A small-molecule ligand and the protein it binds are described below.
Small molecule (SMILES): CC(=O)N[C@H]1[C@H](O[C@H]2[C@H](O)[C@@H](NC(C)=O)CO[C@@H]2CO[C@@H]2O[C@@H](C)[C@@H](O)[C@@H](O)[C@@H]2O)O[C@H](CO)[C@@H](O[C@@H]2O[C@H](CO)[C@@H](O)[C@H](O)[C@@H]2O)[C@@H]1O

Binding-site contacts:
Ligand atom N2 contacts residue ASN66 of chain 33.G at 2.8 Å (h-bond).
Ligand atom C5 contacts residue ASN66 of chain 33.G at 3.5 Å.
Ligand atom O5 contacts residue ASN66 of chain 33.G at 2.2 Å (h-bond).
Ligand atom O7 contacts residue ASN66 of chain 33.G at 4.3 Å.
Ligand atom C7 contacts residue ASN66 of chain 33.G at 4.0 Å.
Ligand atom C1 contacts residue ASN66 of chain 33.G at 1.4 Å.
Ligand atom O7 contacts residue PRO64 of chain 33.G at 3.9 Å.
Ligand atom C8 contacts residue PRO64 of chain 33.G at 3.4 Å (hydrophobic).
Ligand atom C3 contacts residue ASN66 of chain 33.G at 3.6 Å.
Ligand atom C7 contacts residue PRO64 of chain 33.G at 3.8 Å (hydrophobic).
Ligand atom N2 contacts residue ILE65 of chain 33.G at 4.4 Å.
Ligand atom C8 contacts residue GLN87 of chain 33.G at 4.5 Å.
Ligand atom C4 contacts residue ASN66 of chain 33.G at 4.0 Å.
Ligand atom C2 contacts residue ASN66 of chain 33.G at 2.2 Å.
Ligand atom N2 contacts residue PRO64 of chain 33.G at 4.3 Å.

Sequence of chain 33.G:
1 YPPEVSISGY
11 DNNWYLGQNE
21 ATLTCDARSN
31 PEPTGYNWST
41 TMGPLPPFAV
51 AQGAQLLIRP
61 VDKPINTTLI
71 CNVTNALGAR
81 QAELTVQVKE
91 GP